Sequence of chain 22.K:
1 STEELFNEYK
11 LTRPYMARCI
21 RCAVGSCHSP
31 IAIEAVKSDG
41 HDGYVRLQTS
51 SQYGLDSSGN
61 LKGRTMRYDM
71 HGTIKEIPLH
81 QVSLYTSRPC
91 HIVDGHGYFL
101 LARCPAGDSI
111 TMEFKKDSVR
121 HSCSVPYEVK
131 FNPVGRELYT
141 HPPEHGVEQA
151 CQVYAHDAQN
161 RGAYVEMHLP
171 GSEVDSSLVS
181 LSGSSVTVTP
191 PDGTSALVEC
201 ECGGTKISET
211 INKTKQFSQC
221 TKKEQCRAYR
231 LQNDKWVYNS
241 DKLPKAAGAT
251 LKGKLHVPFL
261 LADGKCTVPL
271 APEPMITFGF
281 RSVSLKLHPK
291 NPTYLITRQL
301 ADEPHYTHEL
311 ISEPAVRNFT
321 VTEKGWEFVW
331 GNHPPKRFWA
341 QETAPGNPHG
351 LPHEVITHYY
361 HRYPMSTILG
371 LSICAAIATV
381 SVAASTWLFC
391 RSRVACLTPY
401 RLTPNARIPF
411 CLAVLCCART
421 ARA

The protein below binds the small molecule below.
Small molecule (SMILES): CC(=O)N[C@@H]1[C@@H](O)[C@H](O)[C@@H](CO)O[C@H]1O

Binding-site contacts:
Ligand atom N2 contacts residue ASN212 of chain 22.K at 2.9 Å (h-bond).
Ligand atom O7 contacts residue ASN212 of chain 22.K at 4.1 Å.
Ligand atom C3 contacts residue ASN212 of chain 22.K at 3.8 Å.
Ligand atom C1 contacts residue ILE211 of chain 22.K at 4.2 Å (hydrophobic).
Ligand atom C5 contacts residue ASN212 of chain 22.K at 3.7 Å.
Ligand atom C1 contacts residue ASN212 of chain 22.K at 1.4 Å.
Ligand atom N2 contacts residue ILE211 of chain 22.K at 4.0 Å.
Ligand atom C4 contacts residue ASN212 of chain 22.K at 4.2 Å.
Ligand atom C7 contacts residue ASN212 of chain 22.K at 3.7 Å.
Ligand atom O5 contacts residue ASN212 of chain 22.K at 2.4 Å (h-bond).
Ligand atom C2 contacts residue ASN212 of chain 22.K at 2.5 Å.